Sequence of chain 1.J:
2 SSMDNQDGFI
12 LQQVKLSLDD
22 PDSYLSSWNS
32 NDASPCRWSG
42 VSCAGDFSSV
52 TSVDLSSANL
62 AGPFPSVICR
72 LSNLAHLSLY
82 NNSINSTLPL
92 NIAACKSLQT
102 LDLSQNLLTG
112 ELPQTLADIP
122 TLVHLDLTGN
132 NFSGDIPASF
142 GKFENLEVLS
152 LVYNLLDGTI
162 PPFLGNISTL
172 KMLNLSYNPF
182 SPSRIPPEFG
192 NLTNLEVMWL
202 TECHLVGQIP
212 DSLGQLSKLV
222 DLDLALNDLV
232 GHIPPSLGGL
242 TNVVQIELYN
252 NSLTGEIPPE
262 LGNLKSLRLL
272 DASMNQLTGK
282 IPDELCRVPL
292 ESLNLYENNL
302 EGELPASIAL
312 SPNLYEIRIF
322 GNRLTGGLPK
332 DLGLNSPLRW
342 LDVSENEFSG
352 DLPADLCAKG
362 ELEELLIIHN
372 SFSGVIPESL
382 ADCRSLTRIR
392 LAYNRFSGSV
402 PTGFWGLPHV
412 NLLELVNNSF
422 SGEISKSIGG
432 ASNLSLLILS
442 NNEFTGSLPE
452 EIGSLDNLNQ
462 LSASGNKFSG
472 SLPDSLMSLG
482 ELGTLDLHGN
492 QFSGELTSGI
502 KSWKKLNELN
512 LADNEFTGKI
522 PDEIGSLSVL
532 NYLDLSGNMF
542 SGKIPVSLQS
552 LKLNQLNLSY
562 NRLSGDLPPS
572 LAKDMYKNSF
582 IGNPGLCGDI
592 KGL

Binding-site contacts:
Ligand atom C7 contacts residue ASN82 of chain 1.J at 3.4 Å.
Ligand atom C8 contacts residue ASN82 of chain 1.J at 4.4 Å.
Ligand atom C7 contacts residue SER58 of chain 1.J at 4.2 Å.
Ligand atom C2 contacts residue ASN82 of chain 1.J at 2.5 Å.
Ligand atom N2 contacts residue ASN82 of chain 1.J at 2.8 Å (h-bond).
Ligand atom O7 contacts residue SER58 of chain 1.J at 3.5 Å (h-bond).
Ligand atom C1 contacts residue ASN82 of chain 1.J at 1.4 Å.
Ligand atom O7 contacts residue ASN82 of chain 1.J at 3.6 Å.
Ligand atom C7 contacts residue TYR81 of chain 1.J at 4.1 Å (hydrophobic).
Ligand atom O7 contacts residue TYR81 of chain 1.J at 4.3 Å.
Ligand atom O5 contacts residue ASN82 of chain 1.J at 2.4 Å (h-bond).
Ligand atom C1 contacts residue SER58 of chain 1.J at 3.9 Å.
Ligand atom C5 contacts residue ASN82 of chain 1.J at 3.7 Å.
Ligand atom C4 contacts residue ASN82 of chain 1.J at 4.3 Å.
Ligand atom O5 contacts residue SER58 of chain 1.J at 3.7 Å.
Ligand atom C2 contacts residue SER58 of chain 1.J at 4.1 Å.
Ligand atom C8 contacts residue TYR81 of chain 1.J at 3.2 Å (hydrophobic).
Ligand atom C3 contacts residue ASN82 of chain 1.J at 3.8 Å.

A small-molecule ligand and the protein it binds are described below.
Small molecule (SMILES): CC(=O)N[C@@H]1[C@@H](O)[C@H](O)[C@@H](CO)O[C@H]1O